This protein binds this small molecule.
Small molecule (SMILES): CCCCC[C@H](O)/C=C/[C@H]1C=CC(=O)[C@H]1CCCCCCC(=O)O

Sequence of chain 1.A:
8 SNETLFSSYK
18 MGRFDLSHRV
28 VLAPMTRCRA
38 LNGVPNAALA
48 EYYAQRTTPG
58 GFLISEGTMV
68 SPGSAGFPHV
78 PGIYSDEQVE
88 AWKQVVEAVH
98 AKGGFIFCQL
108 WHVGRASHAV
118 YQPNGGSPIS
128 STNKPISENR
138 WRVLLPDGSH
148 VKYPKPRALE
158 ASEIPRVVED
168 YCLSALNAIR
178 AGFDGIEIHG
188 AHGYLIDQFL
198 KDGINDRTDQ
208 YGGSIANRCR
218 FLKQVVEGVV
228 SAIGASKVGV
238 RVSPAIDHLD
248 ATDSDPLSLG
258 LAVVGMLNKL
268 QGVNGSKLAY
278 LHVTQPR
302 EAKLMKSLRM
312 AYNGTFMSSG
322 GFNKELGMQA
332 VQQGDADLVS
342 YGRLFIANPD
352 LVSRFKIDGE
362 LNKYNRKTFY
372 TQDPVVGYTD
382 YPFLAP

Binding-site contacts:
Ligand atom OAC contacts residue TYR191 of chain 1.A at 3.5 Å.
Ligand atom CAJ contacts residue ARG367 of chain 1.A at 4.2 Å.
Ligand atom CAU contacts residue HIS189 of chain 1.A at 4.0 Å.
Ligand atom CAU contacts residue FMN1 of chain 1.C at 3.5 Å.
Ligand atom CAT contacts residue PRO283 of chain 1.A at 3.6 Å (hydrophobic).
Ligand atom CAH contacts residue HIS245 of chain 1.A at 4.2 Å.
Ligand atom CAF contacts residue TYR191 of chain 1.A at 3.5 Å (hydrophobic).
Ligand atom CAW contacts residue TYR191 of chain 1.A at 3.8 Å (hydrophobic).
Ligand atom CAV contacts residue TYR371 of chain 1.A at 4.0 Å (hydrophobic).
Ligand atom CAX contacts residue HIS189 of chain 1.A at 4.2 Å.
Ligand atom CAU contacts residue TYR191 of chain 1.A at 3.5 Å (hydrophobic).
Ligand atom OAC contacts residue HIS189 of chain 1.A at 3.1 Å (h-bond).
Ligand atom CAG contacts residue TYR191 of chain 1.A at 3.7 Å (hydrophobic).
Ligand atom OAB contacts residue ARG284 of chain 1.A at 3.9 Å.
Ligand atom CAX contacts residue TYR191 of chain 1.A at 3.7 Å (hydrophobic).
Ligand atom CAX contacts residue HIS245 of chain 1.A at 3.9 Å.
Ligand atom CAG contacts residue TYR371 of chain 1.A at 3.8 Å (hydrophobic).
Ligand atom CAI contacts residue FMN1 of chain 1.C at 4.2 Å.
Ligand atom OAC contacts residue HIS186 of chain 1.A at 3.4 Å (h-bond).
Ligand atom CAL contacts residue ILE243 of chain 1.A at 4.2 Å (hydrophobic).
Ligand atom CAH contacts residue TYR371 of chain 1.A at 3.8 Å (hydrophobic).
Ligand atom OAD contacts residue ARG284 of chain 1.A at 2.9 Å (salt-bridge).
Ligand atom CAS contacts residue HIS189 of chain 1.A at 3.9 Å.
Ligand atom OAE contacts residue FMN1 of chain 1.C at 3.7 Å.
Ligand atom CAT contacts residue ARG284 of chain 1.A at 3.6 Å.
Ligand atom OAB contacts residue PRO283 of chain 1.A at 3.6 Å.
Ligand atom CAF contacts residue THR33 of chain 1.A at 4.2 Å.
Ligand atom OAC contacts residue FMN1 of chain 1.C at 3.2 Å.
Ligand atom CAS contacts residue FMN1 of chain 1.C at 3.6 Å.
Ligand atom CAA contacts residue ARG367 of chain 1.A at 3.5 Å.
Ligand atom CAG contacts residue FMN1 of chain 1.C at 3.8 Å.
Ligand atom CAW contacts residue HIS245 of chain 1.A at 4.1 Å.
Ligand atom CAW contacts residue TYR371 of chain 1.A at 4.1 Å (hydrophobic).
Ligand atom CAI contacts residue TYR371 of chain 1.A at 3.3 Å (hydrophobic).
Ligand atom CAF contacts residue FMN1 of chain 1.C at 3.3 Å.
Ligand atom CAF contacts residue TRP108 of chain 1.A at 4.2 Å (hydrophobic).
Ligand atom CAG contacts residue PHE74 of chain 1.A at 3.9 Å (hydrophobic).
Ligand atom CAR contacts residue TYR371 of chain 1.A at 3.2 Å (hydrophobic).
Ligand atom CAP contacts residue HIS189 of chain 1.A at 3.6 Å.
Ligand atom OAD contacts residue PRO283 of chain 1.A at 3.7 Å.